A protein and the small-molecule ligand that binds it are described below.
Small molecule (SMILES): CC(=O)CO

Binding-site contacts:
Ligand atom O1 contacts residue ASP41 of chain 1.H at 2.4 Å (salt-bridge).
Ligand atom CM1 contacts residue ASP41 of chain 1.H at 3.2 Å.
Ligand atom CM1 contacts residue THR61 of chain 1.H at 3.9 Å.
Ligand atom C contacts residue THR61 of chain 1.H at 3.9 Å.
Ligand atom CM2 contacts residue ALA200 of chain 1.H at 4.3 Å (hydrophobic).
Ligand atom CM1 contacts residue ASN63 of chain 1.H at 4.1 Å.
Ligand atom CM2 contacts residue LYS120 of chain 1.H at 2.5 Å.
Ligand atom O1 contacts residue THR62 of chain 1.H at 3.8 Å.
Ligand atom CM1 contacts residue ALA200 of chain 1.H at 4.4 Å (hydrophobic).
Ligand atom C contacts residue LYS120 of chain 1.H at 1.4 Å.
Ligand atom C contacts residue THR62 of chain 1.H at 4.4 Å.
Ligand atom C contacts residue THR144 of chain 1.H at 4.4 Å.
Ligand atom CM1 contacts residue LYS120 of chain 1.H at 2.5 Å.
Ligand atom C contacts residue ASP41 of chain 1.H at 4.3 Å.
Ligand atom CM2 contacts residue THR144 of chain 1.H at 3.6 Å.
Ligand atom O1 contacts residue LYS120 of chain 1.H at 2.6 Å (salt-bridge).
Ligand atom CM2 contacts residue LEU142 of chain 1.H at 4.3 Å (hydrophobic).
Ligand atom O1 contacts residue THR61 of chain 1.H at 3.4 Å (h-bond).
Ligand atom O1 contacts residue ASN63 of chain 1.H at 3.4 Å (h-bond).
Ligand atom CM2 contacts residue ALA164 of chain 1.H at 3.7 Å (hydrophobic).

Sequence of chain 1.H:
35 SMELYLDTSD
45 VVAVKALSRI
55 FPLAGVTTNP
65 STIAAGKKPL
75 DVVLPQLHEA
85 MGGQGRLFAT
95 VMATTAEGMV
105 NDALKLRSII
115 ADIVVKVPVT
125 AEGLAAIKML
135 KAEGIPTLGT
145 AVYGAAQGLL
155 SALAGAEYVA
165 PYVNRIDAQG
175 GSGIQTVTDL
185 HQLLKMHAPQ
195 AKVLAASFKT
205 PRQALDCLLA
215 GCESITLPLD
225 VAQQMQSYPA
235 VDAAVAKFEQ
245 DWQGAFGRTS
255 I